Binding-site contacts:
Ligand atom C25 contacts residue LEU112 of chain 1.B at 3.9 Å (hydrophobic).
Ligand atom C23 contacts residue ILE77 of chain 1.B at 3.4 Å (hydrophobic).
Ligand atom C24 contacts residue ILE77 of chain 1.B at 4.2 Å (hydrophobic).
Ligand atom BR contacts residue HIC75 of chain 1.B at 3.3 Å.
Ligand atom C28 contacts residue ILE77 of chain 1.B at 4.2 Å (hydrophobic).
Ligand atom O5 contacts residue ALA116 of chain 1.B at 3.6 Å.
Ligand atom N3 contacts residue ARG179 of chain 1.B at 4.2 Å.
Ligand atom BR contacts residue ASP181 of chain 1.B at 3.9 Å.
Ligand atom C22 contacts residue ILE77 of chain 1.B at 3.4 Å (hydrophobic).
Ligand atom C24 contacts residue PRO114 of chain 1.B at 3.5 Å (hydrophobic).
Ligand atom C20 contacts residue ILE77 of chain 1.B at 3.5 Å (hydrophobic).
Ligand atom C26 contacts residue ARG179 of chain 1.B at 3.8 Å.
Ligand atom C21 contacts residue ILE77 of chain 1.B at 3.4 Å (hydrophobic).
Ligand atom O5 contacts residue ASN117 of chain 1.B at 4.3 Å.
Ligand atom C34 contacts residue ILE77 of chain 1.B at 4.0 Å (hydrophobic).
Ligand atom C25 contacts residue PRO114 of chain 1.B at 4.3 Å (hydrophobic).
Ligand atom C33 contacts residue ILE77 of chain 1.B at 3.6 Å (hydrophobic).
Ligand atom N3 contacts residue ASP181 of chain 1.B at 3.7 Å.
Ligand atom C25 contacts residue ARG179 of chain 1.B at 4.4 Å.
Ligand atom C27 contacts residue ILE77 of chain 1.B at 4.1 Å (hydrophobic).
Ligand atom C28 contacts residue ASP181 of chain 1.B at 4.3 Å.
Ligand atom C27 contacts residue ARG179 of chain 1.B at 4.0 Å.
Ligand atom C23 contacts residue PRO114 of chain 1.B at 3.8 Å (hydrophobic).

A protein and the small-molecule ligand that binds it are described below.
Small molecule (SMILES): C/C1=C\[C@H](C)C[C@H](C)OC(=O)C[C@H](c2ccc(O)cc2)NC(=O)[C@@H](Cc2c(Br)[nH]c3ccccc23)N(C)C(=O)[C@H](C)NC(=O)[C@@H](C)C1

Sequence of chain 1.B:
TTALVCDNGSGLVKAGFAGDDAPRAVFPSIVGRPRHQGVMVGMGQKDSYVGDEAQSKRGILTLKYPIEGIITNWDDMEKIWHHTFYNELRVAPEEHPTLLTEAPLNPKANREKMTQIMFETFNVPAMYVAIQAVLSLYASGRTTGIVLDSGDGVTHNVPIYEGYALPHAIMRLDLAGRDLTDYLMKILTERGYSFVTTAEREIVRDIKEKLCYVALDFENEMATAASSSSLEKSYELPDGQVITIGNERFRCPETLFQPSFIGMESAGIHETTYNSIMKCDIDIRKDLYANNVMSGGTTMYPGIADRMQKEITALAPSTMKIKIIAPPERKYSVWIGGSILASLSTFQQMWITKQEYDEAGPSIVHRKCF